Binding-site contacts:
Ligand atom C7C contacts residue TYR158 of chain 28.B at 3.8 Å (hydrophobic).
Ligand atom O1 contacts residue TYR111 of chain 28.B at 3.5 Å.
Ligand atom C4C contacts residue PHE237 of chain 28.B at 3.6 Å (hydrophobic).
Ligand atom C4C contacts residue VAL198 of chain 28.B at 3.8 Å (hydrophobic).
Ligand atom C2B contacts residue TYR158 of chain 28.B at 3.5 Å (hydrophobic).
Ligand atom C4 contacts residue TYR111 of chain 28.B at 3.6 Å (hydrophobic).
Ligand atom C5A contacts residue ILE156 of chain 28.B at 3.2 Å (hydrophobic).
Ligand atom C2A contacts residue ILE193 of chain 28.B at 3.9 Å (hydrophobic).
Ligand atom C2B contacts residue VAL195 of chain 28.B at 3.9 Å (hydrophobic).
Ligand atom O1 contacts residue TYR204 of chain 28.B at 3.6 Å.
Ligand atom C31 contacts residue PHE237 of chain 28.B at 3.8 Å (hydrophobic).
Ligand atom C6C contacts residue PHE237 of chain 28.B at 3.9 Å (hydrophobic).
Ligand atom N2 contacts residue TYR204 of chain 28.B at 3.8 Å.
Ligand atom C4 contacts residue PHE237 of chain 28.B at 3.1 Å (hydrophobic).
Ligand atom C3 contacts residue TYR111 of chain 28.B at 3.2 Å (hydrophobic).
Ligand atom C5A contacts residue ILE182 of chain 28.B at 3.5 Å (hydrophobic).
Ligand atom O1 contacts residue PHE129 of chain 28.B at 3.8 Å.
Ligand atom O1A contacts residue PHE135 of chain 28.B at 3.8 Å.
Ligand atom C5B contacts residue LEU240 of chain 28.B at 3.5 Å (hydrophobic).
Ligand atom N2 contacts residue TYR111 of chain 28.B at 3.1 Å.
Ligand atom C31 contacts residue TYR111 of chain 28.B at 3.7 Å (hydrophobic).
Ligand atom C4A contacts residue ILE182 of chain 28.B at 3.9 Å (hydrophobic).
Ligand atom C4A contacts residue SER181 of chain 28.B at 3.8 Å.
Ligand atom C2A contacts residue TYR158 of chain 28.B at 3.9 Å (hydrophobic).
Ligand atom C4A contacts residue PRO180 of chain 28.B at 3.3 Å (hydrophobic).
Ligand atom C4B contacts residue ILE193 of chain 28.B at 3.8 Å (hydrophobic).
Ligand atom N3A contacts residue PRO180 of chain 28.B at 3.7 Å.
Ligand atom O1B contacts residue PHE133 of chain 28.B at 3.9 Å.
Ligand atom C6B contacts residue PHE133 of chain 28.B at 3.5 Å (hydrophobic).
Ligand atom C3B contacts residue TYR158 of chain 28.B at 3.4 Å (hydrophobic).
Ligand atom C5C contacts residue VAL195 of chain 28.B at 3.8 Å (hydrophobic).
Ligand atom C6C contacts residue VAL198 of chain 28.B at 3.9 Å (hydrophobic).
Ligand atom C2C contacts residue PHE237 of chain 28.B at 3.8 Å (hydrophobic).
Ligand atom C5B contacts residue ILE193 of chain 28.B at 3.9 Å (hydrophobic).
Ligand atom N3A contacts residue ALA24 of chain 28.D at 3.9 Å.
Ligand atom C3 contacts residue PHE237 of chain 28.B at 3.7 Å (hydrophobic).
Ligand atom O1B contacts residue ILE109 of chain 28.B at 3.8 Å.
Ligand atom C4B contacts residue TYR158 of chain 28.B at 3.8 Å (hydrophobic).
Ligand atom C5 contacts residue TYR111 of chain 28.B at 3.8 Å (hydrophobic).
Ligand atom N3A contacts residue TYR158 of chain 28.B at 3.7 Å.

Sequence of chain 28.B:
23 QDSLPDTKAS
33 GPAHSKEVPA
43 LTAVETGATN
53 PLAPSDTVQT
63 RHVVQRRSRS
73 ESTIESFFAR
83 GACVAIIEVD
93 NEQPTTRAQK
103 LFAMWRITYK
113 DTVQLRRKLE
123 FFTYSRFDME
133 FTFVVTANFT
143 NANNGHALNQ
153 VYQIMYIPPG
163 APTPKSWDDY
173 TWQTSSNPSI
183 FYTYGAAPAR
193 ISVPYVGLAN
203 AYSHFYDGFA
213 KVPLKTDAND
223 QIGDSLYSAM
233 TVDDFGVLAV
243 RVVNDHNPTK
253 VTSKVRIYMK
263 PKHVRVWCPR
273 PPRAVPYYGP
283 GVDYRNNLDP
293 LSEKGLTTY

This protein binds this small molecule.
Small molecule (SMILES): Cc1cc(CCCCCCCOc2ccc(C3=NCCO3)cc2)on1

Sequence of chain 29.D:
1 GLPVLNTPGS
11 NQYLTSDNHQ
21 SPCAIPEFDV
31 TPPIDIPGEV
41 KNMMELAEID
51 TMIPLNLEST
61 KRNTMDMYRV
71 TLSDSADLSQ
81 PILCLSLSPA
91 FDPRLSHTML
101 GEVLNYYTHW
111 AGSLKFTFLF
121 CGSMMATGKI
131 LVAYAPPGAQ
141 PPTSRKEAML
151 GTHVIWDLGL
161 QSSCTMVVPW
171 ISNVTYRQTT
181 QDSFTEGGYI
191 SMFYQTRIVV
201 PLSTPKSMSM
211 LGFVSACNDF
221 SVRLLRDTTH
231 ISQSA

Sequence of chain 28.D:
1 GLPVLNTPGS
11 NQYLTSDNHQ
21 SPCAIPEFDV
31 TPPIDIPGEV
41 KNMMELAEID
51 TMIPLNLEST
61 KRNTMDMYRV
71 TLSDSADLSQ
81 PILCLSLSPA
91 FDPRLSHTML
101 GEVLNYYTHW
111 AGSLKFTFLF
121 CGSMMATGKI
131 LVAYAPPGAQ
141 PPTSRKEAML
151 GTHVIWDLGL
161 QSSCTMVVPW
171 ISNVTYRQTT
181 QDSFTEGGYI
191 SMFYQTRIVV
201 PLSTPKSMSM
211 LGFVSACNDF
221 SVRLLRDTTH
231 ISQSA